This protein binds this small molecule.
Small molecule (SMILES): N[C@@H](Cc1c[nH]c2ccccc12)C(=O)O

Binding-site contacts:
Ligand atom OXT contacts residue GLY25 of chain 1.J at 4.0 Å.
Ligand atom CA contacts residue THR23 of chain 1.J at 3.5 Å.
Ligand atom O contacts residue GLY25 of chain 1.J at 3.0 Å (h-bond).
Ligand atom C contacts residue SER51 of chain 1.J at 3.6 Å.
Ligand atom CZ2 contacts residue THR50 of chain 1.K at 3.9 Å.
Ligand atom CZ2 contacts residue ALA44 of chain 1.K at 3.9 Å (hydrophobic).
Ligand atom CG contacts residue SER51 of chain 1.J at 3.9 Å.
Ligand atom NE1 contacts residue ALA44 of chain 1.K at 4.0 Å.
Ligand atom N contacts residue ARG24 of chain 1.J at 3.9 Å.
Ligand atom CB contacts residue THR28 of chain 1.J at 3.5 Å.
Ligand atom CA contacts residue THR28 of chain 1.J at 3.2 Å.
Ligand atom N contacts residue ASP27 of chain 1.J at 3.1 Å (salt-bridge).
Ligand atom C contacts residue THR50 of chain 1.K at 3.9 Å.
Ligand atom N contacts residue THR28 of chain 1.J at 2.9 Å (h-bond).
Ligand atom C contacts residue GLY25 of chain 1.J at 3.4 Å.
Ligand atom CE3 contacts residue HIS32 of chain 1.K at 4.0 Å.
Ligand atom O contacts residue THR47 of chain 1.K at 3.6 Å.
Ligand atom N contacts residue THR23 of chain 1.J at 2.5 Å (h-bond).
Ligand atom C contacts residue THR47 of chain 1.K at 3.5 Å.
Ligand atom OXT contacts residue THR47 of chain 1.K at 2.6 Å (h-bond).
Ligand atom N contacts residue GLY25 of chain 1.J at 2.9 Å (h-bond).
Ligand atom CZ3 contacts residue GLY21 of chain 1.K at 3.7 Å.
Ligand atom OXT contacts residue THR50 of chain 1.K at 2.7 Å (h-bond).
Ligand atom CA contacts residue SER51 of chain 1.J at 4.0 Å.
Ligand atom CZ2 contacts residue ILE53 of chain 1.K at 4.0 Å (hydrophobic).
Ligand atom CD1 contacts residue THR47 of chain 1.K at 3.9 Å.
Ligand atom O contacts residue ARG24 of chain 1.J at 3.4 Å.
Ligand atom NE1 contacts residue GLN45 of chain 1.K at 2.8 Å (h-bond).
Ligand atom CD1 contacts residue SER51 of chain 1.J at 3.5 Å.
Ligand atom CA contacts residue GLY25 of chain 1.J at 3.5 Å.
Ligand atom CB contacts residue SER51 of chain 1.J at 3.5 Å.
Ligand atom CE2 contacts residue GLN45 of chain 1.K at 3.8 Å.
Ligand atom NE1 contacts residue SER51 of chain 1.J at 4.0 Å.
Ligand atom O contacts residue THR23 of chain 1.J at 3.9 Å.
Ligand atom O contacts residue SER51 of chain 1.J at 2.9 Å (h-bond).
Ligand atom CD1 contacts residue GLN45 of chain 1.K at 3.5 Å.
Ligand atom CZ3 contacts residue HIS32 of chain 1.K at 4.0 Å.
Ligand atom CH2 contacts residue GLY21 of chain 1.K at 3.7 Å.
Ligand atom OXT contacts residue HIS49 of chain 1.K at 3.8 Å.
Ligand atom CB contacts residue THR23 of chain 1.J at 3.6 Å.

Sequence of chain 1.K:
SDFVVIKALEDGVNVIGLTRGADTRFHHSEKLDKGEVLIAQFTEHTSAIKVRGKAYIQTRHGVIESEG

Sequence of chain 1.J:
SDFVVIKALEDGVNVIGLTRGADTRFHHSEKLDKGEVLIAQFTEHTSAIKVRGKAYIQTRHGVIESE